A protein and the small-molecule ligand that binds it are described below.
Small molecule (SMILES): O=C(O)[C@@H](CO)O[C@H]1O[C@H](CO)[C@@H](O)[C@H](O)[C@@H]1O

Sequence of chain 1.B:
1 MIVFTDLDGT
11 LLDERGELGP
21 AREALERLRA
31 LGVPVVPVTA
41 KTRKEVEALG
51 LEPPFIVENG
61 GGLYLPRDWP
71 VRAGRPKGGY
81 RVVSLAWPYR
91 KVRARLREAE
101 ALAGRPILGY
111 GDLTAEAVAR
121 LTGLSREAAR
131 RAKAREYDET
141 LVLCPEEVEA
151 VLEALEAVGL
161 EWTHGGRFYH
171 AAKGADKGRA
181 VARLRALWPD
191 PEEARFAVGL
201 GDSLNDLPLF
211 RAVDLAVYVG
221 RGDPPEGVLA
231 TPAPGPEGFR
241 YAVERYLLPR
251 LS

Binding-site contacts:
Ligand atom C4 contacts residue GLU45 of chain 1.B at 3.5 Å.
Ligand atom O2 contacts residue ARG135 of chain 1.B at 3.4 Å (salt-bridge).
Ligand atom C21 contacts residue ARG167 of chain 1.B at 3.9 Å.
Ligand atom O1A contacts residue HIS170 of chain 1.B at 2.7 Å (h-bond).
Ligand atom O4 contacts residue LYS41 of chain 1.B at 2.8 Å (salt-bridge).
Ligand atom O1 contacts residue ALA40 of chain 1.B at 3.8 Å.
Ligand atom O3 contacts residue ARG135 of chain 1.B at 2.8 Å (salt-bridge).
Ligand atom C2 contacts residue HIS170 of chain 1.B at 3.8 Å.
Ligand atom O1 contacts residue HIS170 of chain 1.B at 3.9 Å.
Ligand atom O1 contacts residue ASP8 of chain 1.B at 3.8 Å.
Ligand atom O2 contacts residue THR140 of chain 1.B at 2.8 Å (h-bond).
Ligand atom O13 contacts residue ASP8 of chain 1.B at 2.8 Å (salt-bridge).
Ligand atom C21 contacts residue PHE168 of chain 1.B at 3.8 Å (hydrophobic).
Ligand atom O13 contacts residue VN41 of chain 1.G at 2.7 Å.
Ligand atom O1A contacts residue GLY165 of chain 1.B at 3.3 Å.
Ligand atom C21 contacts residue GLY165 of chain 1.B at 3.8 Å.
Ligand atom C2 contacts residue THR140 of chain 1.B at 3.6 Å.
Ligand atom O2 contacts residue TYR110 of chain 1.B at 2.9 Å (h-bond).
Ligand atom O1B contacts residue PHE168 of chain 1.B at 3.2 Å (h-bond).
Ligand atom C23 contacts residue ASP8 of chain 1.B at 3.5 Å.
Ligand atom C5 contacts residue ASP8 of chain 1.B at 3.7 Å.
Ligand atom C22 contacts residue ASP8 of chain 1.B at 3.6 Å.
Ligand atom O6 contacts residue ARG167 of chain 1.B at 3.0 Å (salt-bridge).
Ligand atom O3 contacts residue LYS41 of chain 1.B at 3.6 Å.
Ligand atom C21 contacts residue HIS170 of chain 1.B at 3.8 Å.
Ligand atom O4 contacts residue GLU45 of chain 1.B at 2.5 Å (salt-bridge).
Ligand atom O1B contacts residue ARG167 of chain 1.B at 2.8 Å (salt-bridge).
Ligand atom C23 contacts residue VN41 of chain 1.G at 3.0 Å.
Ligand atom O5 contacts residue TYR110 of chain 1.B at 3.4 Å (h-bond).
Ligand atom O3 contacts residue GLU45 of chain 1.B at 2.6 Å (salt-bridge).
Ligand atom O1B contacts residue GLY166 of chain 1.B at 3.2 Å (h-bond).
Ligand atom O3 contacts residue ALA40 of chain 1.B at 3.9 Å.
Ligand atom O1A contacts residue PHE168 of chain 1.B at 3.4 Å (h-bond).
Ligand atom C2 contacts residue ARG135 of chain 1.B at 3.9 Å.
Ligand atom O13 contacts residue ALA40 of chain 1.B at 3.7 Å.
Ligand atom C23 contacts residue GLY166 of chain 1.B at 3.8 Å.
Ligand atom O5 contacts residue PHE168 of chain 1.B at 3.8 Å.
Ligand atom C3 contacts residue GLU45 of chain 1.B at 3.6 Å.
Ligand atom C21 contacts residue GLY166 of chain 1.B at 3.7 Å.
Ligand atom O1B contacts residue GLY165 of chain 1.B at 3.8 Å.